Binding-site contacts:
Ligand atom N7 contacts residue LYS61 of chain 41.C at 3.4 Å.
Ligand atom C5' contacts residue ARG49 of chain 46.C at 2.6 Å.
Ligand atom N7 contacts residue THR45 of chain 41.C at 2.7 Å (h-bond).
Ligand atom N7 contacts residue TYR85 of chain 41.C at 3.8 Å.
Ligand atom OP2 contacts residue TYR85 of chain 41.C at 2.6 Å (h-bond).
Ligand atom P contacts residue LYS57 of chain 46.C at 3.1 Å.
Ligand atom OP1 contacts residue LYS89 of chain 46.C at 3.5 Å (salt-bridge).
Ligand atom C2 contacts residue SER47 of chain 41.C at 3.2 Å.
Ligand atom N9 contacts residue LYS61 of chain 41.C at 3.8 Å.
Ligand atom C6 contacts residue THR45 of chain 41.C at 3.4 Å.
Ligand atom N6 contacts residue THR59 of chain 41.C at 2.7 Å (h-bond).
Ligand atom P contacts residue SER51 of chain 46.C at 3.2 Å.
Ligand atom C6 contacts residue THR59 of chain 41.C at 3.5 Å.
Ligand atom P contacts residue ARG49 of chain 46.C at 3.7 Å.
Ligand atom OP2 contacts residue LYS89 of chain 46.C at 3.5 Å (salt-bridge).
Ligand atom N6 contacts residue CYS46 of chain 41.C at 3.6 Å (h-bond).
Ligand atom OP2 contacts residue THR91 of chain 46.C at 3.7 Å.
Ligand atom O3' contacts residue ARG49 of chain 46.C at 3.6 Å (salt-bridge).
Ligand atom OP1 contacts residue ASN55 of chain 46.C at 3.2 Å.
Ligand atom OP2 contacts residue LYS57 of chain 46.C at 3.0 Å (salt-bridge).
Ligand atom OP2 contacts residue LYS57 of chain 46.C at 3.5 Å (salt-bridge).
Ligand atom N6 contacts residue THR45 of chain 41.C at 2.8 Å (h-bond).
Ligand atom O5' contacts residue LYS57 of chain 46.C at 2.8 Å (salt-bridge).
Ligand atom O3' contacts residue SER51 of chain 46.C at 3.3 Å (h-bond).
Ligand atom C8 contacts residue LYS61 of chain 41.C at 3.6 Å.
Ligand atom OP2 contacts residue SER51 of chain 46.C at 3.3 Å (h-bond).
Ligand atom O4' contacts residue LYS61 of chain 41.C at 3.7 Å.
Ligand atom O5' contacts residue LYS89 of chain 46.C at 3.2 Å (salt-bridge).
Ligand atom OP1 contacts residue SER51 of chain 46.C at 2.7 Å (h-bond).
Ligand atom OP2 contacts residue LYS43 of chain 41.C at 2.7 Å (salt-bridge).
Ligand atom OP1 contacts residue ASN55 of chain 46.C at 3.0 Å (h-bond).
Ligand atom OP1 contacts residue LYS57 of chain 46.C at 2.9 Å.
Ligand atom C4' contacts residue ARG49 of chain 46.C at 3.6 Å.
Ligand atom N1 contacts residue THR59 of chain 41.C at 3.4 Å.
Ligand atom N1 contacts residue SER47 of chain 41.C at 2.7 Å (h-bond).
Ligand atom C5 contacts residue THR45 of chain 41.C at 3.4 Å.
Ligand atom OP1 contacts residue ARG49 of chain 46.C at 2.6 Å (salt-bridge).
Ligand atom O5' contacts residue ARG49 of chain 46.C at 3.6 Å (salt-bridge).
Ligand atom C5' contacts residue LYS57 of chain 46.C at 3.8 Å.
Ligand atom OP1 contacts residue SER52 of chain 46.C at 3.1 Å.

Sequence of chain 41.C:
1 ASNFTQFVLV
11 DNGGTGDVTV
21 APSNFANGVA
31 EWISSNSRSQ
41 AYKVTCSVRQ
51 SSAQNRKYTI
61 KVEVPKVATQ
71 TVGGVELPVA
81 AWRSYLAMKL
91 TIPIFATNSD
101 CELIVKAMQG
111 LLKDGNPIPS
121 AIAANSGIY

A protein and the small-molecule ligand that binds it are described below.
Small molecule (SMILES): Nc1ccn([C@@H]2O[C@H](CO[P](=O)(O)O[C@H]3[C@@H](O)[C@H](n4cnc5c(N)ncnc54)O[C@@H]3CO[P](=O)(O)O[C@H]3[C@@H](O)[C@H](n4cnc5c(=O)nc(N)[nH]c54)O[C@@H]3CO[P](=O)(O)O[C@H]3[C@@H](O)[C@H](n4cnc5c(N)ncnc54)O[C@@H]3CO[P](=O)(O)O[C@H]3[C@@H](O)[C@H](n4cnc5c(N)ncnc54)O[C@@H]3CO[P](=O)(O)O[C@H]3[C@@H](O)[C@H](n4ccc(=O)[nH]c4=O)O[C@@H]3CO[P](=O)(O)O[C@H]3[C@@H](O)[C@H](n4ccc(N)nc4=O)O[C@@H]3CO[P](=O)(O)O[C@H]3[C@@H](O)[C@H](n4ccc(=O)[nH]c4=O)O[C@@H]3CO[P](=O)(O)O[C@H]3[C@@H](O)[C@H](n4cnc5c(=O)nc(N)[nH]c54)O[C@@H]3CO)[C@@H](O)[C@H]2O)c(=O)n1

Sequence of chain 46.C:
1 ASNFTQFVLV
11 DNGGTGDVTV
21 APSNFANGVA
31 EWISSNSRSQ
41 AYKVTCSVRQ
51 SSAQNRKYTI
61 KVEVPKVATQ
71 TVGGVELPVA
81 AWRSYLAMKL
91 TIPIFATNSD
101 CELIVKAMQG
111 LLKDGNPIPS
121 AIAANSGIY